Binding-site contacts:
Ligand atom C1 contacts residue ASN897 of chain 1.G at 3.2 Å.
Ligand atom C4 contacts residue ASN919 of chain 1.G at 4.3 Å.
Ligand atom C3 contacts residue ASN919 of chain 1.G at 3.8 Å.
Ligand atom C2 contacts residue ASN919 of chain 1.G at 2.5 Å.
Ligand atom N2 contacts residue ASN919 of chain 1.G at 2.8 Å (h-bond).
Ligand atom C7 contacts residue LEU922 of chain 1.G at 4.2 Å (hydrophobic).
Ligand atom O6 contacts residue ASN919 of chain 1.G at 4.0 Å.
Ligand atom C2 contacts residue ASN897 of chain 1.G at 4.2 Å.
Ligand atom O5 contacts residue ASN919 of chain 1.G at 2.4 Å (h-bond).
Ligand atom N2 contacts residue ASN897 of chain 1.G at 3.9 Å.
Ligand atom O6 contacts residue SER921 of chain 1.G at 4.4 Å.
Ligand atom O5 contacts residue ASN897 of chain 1.G at 4.2 Å.
Ligand atom C6 contacts residue ASN919 of chain 1.G at 4.5 Å.
Ligand atom C1 contacts residue ASN919 of chain 1.G at 1.4 Å.
Ligand atom C7 contacts residue ASN919 of chain 1.G at 3.9 Å.
Ligand atom C5 contacts residue ASN919 of chain 1.G at 3.7 Å.
Ligand atom O7 contacts residue LEU922 of chain 1.G at 4.3 Å.
Ligand atom C8 contacts residue LEU922 of chain 1.G at 3.9 Å (hydrophobic).

This protein binds this small molecule.
Small molecule (SMILES): CC(=O)N[C@@H]1[C@@H](O)[C@H](O)[C@@H](CO)O[C@H]1O

Sequence of chain 1.G:
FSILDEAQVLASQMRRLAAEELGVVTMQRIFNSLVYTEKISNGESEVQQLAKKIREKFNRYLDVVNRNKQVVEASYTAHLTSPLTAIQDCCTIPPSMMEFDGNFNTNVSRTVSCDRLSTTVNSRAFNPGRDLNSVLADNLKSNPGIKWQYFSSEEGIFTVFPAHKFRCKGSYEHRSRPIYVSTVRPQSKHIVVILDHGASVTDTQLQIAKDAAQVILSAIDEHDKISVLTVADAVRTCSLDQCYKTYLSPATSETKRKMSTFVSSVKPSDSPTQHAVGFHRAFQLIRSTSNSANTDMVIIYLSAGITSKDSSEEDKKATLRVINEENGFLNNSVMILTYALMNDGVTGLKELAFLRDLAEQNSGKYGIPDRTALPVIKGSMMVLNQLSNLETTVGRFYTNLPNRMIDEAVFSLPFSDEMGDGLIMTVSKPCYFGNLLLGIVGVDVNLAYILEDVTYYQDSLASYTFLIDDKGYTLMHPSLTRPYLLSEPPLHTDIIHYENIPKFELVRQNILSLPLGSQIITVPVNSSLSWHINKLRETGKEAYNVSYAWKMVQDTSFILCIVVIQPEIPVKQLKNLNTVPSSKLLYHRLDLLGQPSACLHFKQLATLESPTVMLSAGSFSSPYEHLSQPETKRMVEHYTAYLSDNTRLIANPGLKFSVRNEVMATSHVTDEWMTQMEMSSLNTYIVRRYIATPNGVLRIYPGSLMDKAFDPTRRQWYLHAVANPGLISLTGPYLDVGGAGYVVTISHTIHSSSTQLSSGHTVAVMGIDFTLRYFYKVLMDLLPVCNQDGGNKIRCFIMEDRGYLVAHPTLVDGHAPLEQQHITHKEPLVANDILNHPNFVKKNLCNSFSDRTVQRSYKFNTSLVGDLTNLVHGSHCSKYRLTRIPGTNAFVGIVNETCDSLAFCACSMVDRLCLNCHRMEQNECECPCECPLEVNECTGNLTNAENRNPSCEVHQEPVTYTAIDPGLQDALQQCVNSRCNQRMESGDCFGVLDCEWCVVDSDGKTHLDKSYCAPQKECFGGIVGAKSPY